Binding-site contacts:
Ligand atom O5 contacts residue GLY130 of chain 1.B at 4.0 Å.
Ligand atom C5 contacts residue ASP134 of chain 1.B at 4.1 Å.
Ligand atom C6 contacts residue ARG132 of chain 1.B at 3.6 Å.
Ligand atom O5 contacts residue CYS131 of chain 1.B at 3.0 Å (h-bond).
Ligand atom O6 contacts residue CYS131 of chain 1.B at 2.9 Å (h-bond).
Ligand atom C1 contacts residue TRP62 of chain 1.B at 3.5 Å (hydrophobic).
Ligand atom O3 contacts residue GLY12 of chain 1.B at 3.0 Å (h-bond).
Ligand atom C4 contacts residue GLY11 of chain 1.B at 4.3 Å.
Ligand atom C6 contacts residue TRP62 of chain 1.B at 3.9 Å (hydrophobic).
Ligand atom O3 contacts residue LYS88 of chain 1.B at 4.0 Å.
Ligand atom C6 contacts residue CYS131 of chain 1.B at 4.1 Å (hydrophobic).
Ligand atom O6 contacts residue TRP129 of chain 1.B at 4.0 Å.
Ligand atom C4 contacts residue ASP134 of chain 1.B at 3.4 Å.
Ligand atom O2 contacts residue TRP62 of chain 1.B at 4.1 Å.
Ligand atom O3 contacts residue GLY11 of chain 1.B at 4.0 Å.
Ligand atom O6 contacts residue ASP134 of chain 1.B at 2.8 Å (salt-bridge).
Ligand atom O4 contacts residue GLY12 of chain 1.B at 3.4 Å (h-bond).
Ligand atom C4 contacts residue TRP62 of chain 1.B at 4.3 Å (hydrophobic).
Ligand atom C4 contacts residue GLY12 of chain 1.B at 3.5 Å.
Ligand atom O5 contacts residue TRP62 of chain 1.B at 3.9 Å.
Ligand atom C5 contacts residue CYS131 of chain 1.B at 4.0 Å (hydrophobic).
Ligand atom C4 contacts residue TYR89 of chain 1.B at 3.8 Å (hydrophobic).
Ligand atom O4 contacts residue ASP134 of chain 1.B at 2.6 Å (salt-bridge).
Ligand atom O4 contacts residue TYR89 of chain 1.B at 3.6 Å.
Ligand atom C1 contacts residue CYS131 of chain 1.B at 4.1 Å (hydrophobic).
Ligand atom O3 contacts residue TYR89 of chain 1.B at 3.2 Å (h-bond).
Ligand atom C6 contacts residue CYS131 of chain 1.B at 3.7 Å (hydrophobic).
Ligand atom O6 contacts residue ARG132 of chain 1.B at 2.9 Å (salt-bridge).
Ligand atom C6 contacts residue TYR89 of chain 1.B at 3.6 Å (hydrophobic).
Ligand atom C5 contacts residue TRP62 of chain 1.B at 3.5 Å (hydrophobic).
Ligand atom O4 contacts residue TYR89 of chain 1.B at 3.1 Å (h-bond).
Ligand atom O6 contacts residue GLY130 of chain 1.B at 3.2 Å (h-bond).
Ligand atom C3 contacts residue GLY12 of chain 1.B at 3.9 Å.
Ligand atom C2 contacts residue TRP62 of chain 1.B at 4.2 Å (hydrophobic).
Ligand atom C3 contacts residue TRP62 of chain 1.B at 3.9 Å (hydrophobic).
Ligand atom C5 contacts residue TYR89 of chain 1.B at 4.2 Å (hydrophobic).
Ligand atom C3 contacts residue TYR89 of chain 1.B at 4.1 Å (hydrophobic).
Ligand atom O4 contacts residue GLY11 of chain 1.B at 3.6 Å.
Ligand atom O4 contacts residue TRP62 of chain 1.B at 4.1 Å.
Ligand atom C6 contacts residue ASP134 of chain 1.B at 3.4 Å.

Sequence of chain 1.B:
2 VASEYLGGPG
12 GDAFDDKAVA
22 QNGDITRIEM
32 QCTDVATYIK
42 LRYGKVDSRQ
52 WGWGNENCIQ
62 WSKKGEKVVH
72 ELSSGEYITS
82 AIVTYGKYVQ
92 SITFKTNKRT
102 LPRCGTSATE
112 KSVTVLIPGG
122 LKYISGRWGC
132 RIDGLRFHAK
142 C

The small molecule below binds the protein below.
Small molecule (SMILES): OC[C@H]1O[C@H](OC[C@H]2O[C@@H](O)[C@H](O)[C@@H](O)[C@@H]2O)[C@H](O)[C@@H](O)[C@@H]1O